Binding-site contacts:
Ligand atom O5 contacts residue THR1074 of chain 1.A at 3.0 Å (h-bond).
Ligand atom O6 contacts residue THR1074 of chain 1.A at 4.0 Å.
Ligand atom C5 contacts residue ASN1072 of chain 1.A at 3.6 Å.
Ligand atom C2 contacts residue ASN1072 of chain 1.A at 2.5 Å.
Ligand atom C1 contacts residue ASN1072 of chain 1.A at 1.4 Å.
Ligand atom C4 contacts residue THR1074 of chain 1.A at 4.3 Å.
Ligand atom O5 contacts residue HIS1075 of chain 1.A at 3.4 Å.
Ligand atom N2 contacts residue ASN1072 of chain 1.A at 3.0 Å (h-bond).
Ligand atom O5 contacts residue ASN1072 of chain 1.A at 2.3 Å (h-bond).
Ligand atom O6 contacts residue HIS1075 of chain 1.A at 2.6 Å (h-bond).
Ligand atom C4 contacts residue PHE1077 of chain 1.A at 4.4 Å (hydrophobic).
Ligand atom O6 contacts residue SER1071 of chain 1.A at 3.1 Å (h-bond).
Ligand atom C6 contacts residue SER1071 of chain 1.A at 4.0 Å.
Ligand atom C6 contacts residue PHE1077 of chain 1.A at 3.4 Å (hydrophobic).
Ligand atom C6 contacts residue THR1074 of chain 1.A at 3.5 Å.
Ligand atom C1 contacts residue THR1074 of chain 1.A at 3.2 Å.
Ligand atom O6 contacts residue ASN1072 of chain 1.A at 4.1 Å.
Ligand atom C1 contacts residue HIS1075 of chain 1.A at 4.0 Å.
Ligand atom C7 contacts residue ASN1072 of chain 1.A at 3.5 Å.
Ligand atom O7 contacts residue ASN1072 of chain 1.A at 3.8 Å.
Ligand atom C4 contacts residue HIS1075 of chain 1.A at 4.1 Å.
Ligand atom C2 contacts residue THR1074 of chain 1.A at 4.5 Å.
Ligand atom C8 contacts residue PHE1077 of chain 1.A at 4.4 Å (hydrophobic).
Ligand atom C3 contacts residue ASN1072 of chain 1.A at 3.9 Å.
Ligand atom C5 contacts residue HIS1075 of chain 1.A at 3.5 Å.
Ligand atom C5 contacts residue THR1074 of chain 1.A at 3.0 Å.
Ligand atom O7 contacts residue PHE1077 of chain 1.A at 3.6 Å.
Ligand atom O6 contacts residue PHE1077 of chain 1.A at 3.1 Å.
Ligand atom C4 contacts residue ASN1072 of chain 1.A at 4.3 Å.
Ligand atom C5 contacts residue PHE1077 of chain 1.A at 4.3 Å (hydrophobic).
Ligand atom O4 contacts residue PHE1077 of chain 1.A at 4.4 Å.
Ligand atom C7 contacts residue PHE1077 of chain 1.A at 4.1 Å (hydrophobic).
Ligand atom O5 contacts residue SER1071 of chain 1.A at 4.1 Å.
Ligand atom O7 contacts residue THR1074 of chain 1.A at 4.1 Å.
Ligand atom C6 contacts residue HIS1075 of chain 1.A at 3.2 Å.
Ligand atom O4 contacts residue HIS1075 of chain 1.A at 3.2 Å (h-bond).

A protein and the small-molecule ligand that binds it are described below.
Small molecule (SMILES): CC(=O)N[C@H]1[C@H](O[C@H]2[C@H](O)[C@@H](NC(C)=O)CO[C@@H]2CO)O[C@H](CO)[C@@H](O[C@@H]2O[C@H](CO)[C@@H](O)[C@H](O)[C@@H]2O)[C@@H]1O

Sequence of chain 1.A:
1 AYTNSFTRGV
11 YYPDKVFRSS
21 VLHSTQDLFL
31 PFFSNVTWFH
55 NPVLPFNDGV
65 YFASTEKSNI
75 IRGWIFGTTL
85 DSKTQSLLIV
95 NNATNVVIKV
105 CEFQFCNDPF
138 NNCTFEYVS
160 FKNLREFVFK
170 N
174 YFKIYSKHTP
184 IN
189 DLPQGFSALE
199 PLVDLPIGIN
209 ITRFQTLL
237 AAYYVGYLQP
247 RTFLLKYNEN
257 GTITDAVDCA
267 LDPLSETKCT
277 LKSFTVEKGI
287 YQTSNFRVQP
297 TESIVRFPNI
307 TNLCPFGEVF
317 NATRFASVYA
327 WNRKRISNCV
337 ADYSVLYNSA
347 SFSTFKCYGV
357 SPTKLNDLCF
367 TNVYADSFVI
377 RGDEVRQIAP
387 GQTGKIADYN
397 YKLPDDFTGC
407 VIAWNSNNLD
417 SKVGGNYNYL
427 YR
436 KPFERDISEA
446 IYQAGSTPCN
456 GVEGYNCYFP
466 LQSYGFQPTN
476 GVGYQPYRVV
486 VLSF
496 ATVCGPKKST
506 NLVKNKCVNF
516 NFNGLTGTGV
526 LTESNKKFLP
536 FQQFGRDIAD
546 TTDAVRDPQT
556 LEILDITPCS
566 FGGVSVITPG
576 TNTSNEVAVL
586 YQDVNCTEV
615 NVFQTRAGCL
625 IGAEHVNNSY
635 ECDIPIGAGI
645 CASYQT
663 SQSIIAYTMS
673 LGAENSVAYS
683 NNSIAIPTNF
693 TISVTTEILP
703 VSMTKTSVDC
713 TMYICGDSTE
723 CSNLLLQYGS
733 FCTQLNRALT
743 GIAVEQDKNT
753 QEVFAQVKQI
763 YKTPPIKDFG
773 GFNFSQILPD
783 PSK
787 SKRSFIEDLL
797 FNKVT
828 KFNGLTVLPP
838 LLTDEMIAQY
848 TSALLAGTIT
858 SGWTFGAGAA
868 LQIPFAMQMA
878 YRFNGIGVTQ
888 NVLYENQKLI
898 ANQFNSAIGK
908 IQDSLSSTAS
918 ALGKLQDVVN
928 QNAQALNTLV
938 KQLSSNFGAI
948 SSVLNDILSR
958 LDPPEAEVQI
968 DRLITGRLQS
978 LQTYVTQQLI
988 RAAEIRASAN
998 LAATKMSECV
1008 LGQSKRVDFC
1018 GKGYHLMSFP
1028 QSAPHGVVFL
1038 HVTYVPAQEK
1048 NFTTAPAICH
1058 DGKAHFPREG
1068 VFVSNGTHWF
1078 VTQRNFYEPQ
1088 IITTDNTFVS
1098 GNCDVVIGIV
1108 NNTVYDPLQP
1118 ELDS